Sequence of chain 1.A:
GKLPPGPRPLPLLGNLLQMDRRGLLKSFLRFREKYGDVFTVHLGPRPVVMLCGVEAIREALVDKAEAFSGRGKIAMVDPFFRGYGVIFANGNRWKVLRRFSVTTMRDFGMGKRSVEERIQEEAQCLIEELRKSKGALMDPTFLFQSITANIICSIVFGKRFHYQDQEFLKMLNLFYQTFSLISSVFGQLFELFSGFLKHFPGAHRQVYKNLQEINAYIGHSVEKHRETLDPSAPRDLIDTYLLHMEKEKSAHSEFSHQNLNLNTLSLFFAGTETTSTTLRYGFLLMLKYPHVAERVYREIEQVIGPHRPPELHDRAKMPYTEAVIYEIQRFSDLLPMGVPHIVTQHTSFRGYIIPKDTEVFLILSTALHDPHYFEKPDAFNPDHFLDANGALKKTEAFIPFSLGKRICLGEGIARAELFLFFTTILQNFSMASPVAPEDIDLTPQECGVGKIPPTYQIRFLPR

Binding-site contacts:
Ligand atom C6 contacts residue PHE204 of chain 1.A at 4.5 Å (hydrophobic).
Ligand atom C3 contacts residue LEU197 of chain 1.A at 3.9 Å (hydrophobic).
Ligand atom C11 contacts residue PHE204 of chain 1.A at 4.3 Å (hydrophobic).
Ligand atom C4 contacts residue LEU205 of chain 1.A at 4.5 Å (hydrophobic).
Ligand atom C4 contacts residue PHE201 of chain 1.A at 3.4 Å (hydrophobic).
Ligand atom C10 contacts residue LEU20 of chain 1.A at 4.4 Å (hydrophobic).
Ligand atom O1 contacts residue PHE204 of chain 1.A at 4.4 Å.
Ligand atom C4 contacts residue LEU197 of chain 1.A at 3.9 Å (hydrophobic).
Ligand atom C11 contacts residue PHE201 of chain 1.A at 4.4 Å (hydrophobic).
Ligand atom C6 contacts residue PHE201 of chain 1.A at 4.2 Å (hydrophobic).
Ligand atom C10 contacts residue PHE204 of chain 1.A at 4.1 Å (hydrophobic).
Ligand atom C8 contacts residue PHE204 of chain 1.A at 3.7 Å (hydrophobic).
Ligand atom C11 contacts residue LEU20 of chain 1.A at 3.9 Å (hydrophobic).
Ligand atom C5 contacts residue LEU205 of chain 1.A at 4.5 Å (hydrophobic).
Ligand atom C3 contacts residue PHE201 of chain 1.A at 4.5 Å (hydrophobic).
Ligand atom C8 contacts residue PHE201 of chain 1.A at 4.1 Å (hydrophobic).
Ligand atom C7 contacts residue PHE204 of chain 1.A at 4.0 Å (hydrophobic).
Ligand atom C5 contacts residue PHE204 of chain 1.A at 3.7 Å (hydrophobic).
Ligand atom C9 contacts residue LEU20 of chain 1.A at 4.1 Å (hydrophobic).
Ligand atom C5 contacts residue PHE201 of chain 1.A at 3.8 Å (hydrophobic).

A small-molecule ligand and the protein it binds are described below.
Small molecule (SMILES): OCCCCCC1CCCCC1